Sequence of chain 1.A:
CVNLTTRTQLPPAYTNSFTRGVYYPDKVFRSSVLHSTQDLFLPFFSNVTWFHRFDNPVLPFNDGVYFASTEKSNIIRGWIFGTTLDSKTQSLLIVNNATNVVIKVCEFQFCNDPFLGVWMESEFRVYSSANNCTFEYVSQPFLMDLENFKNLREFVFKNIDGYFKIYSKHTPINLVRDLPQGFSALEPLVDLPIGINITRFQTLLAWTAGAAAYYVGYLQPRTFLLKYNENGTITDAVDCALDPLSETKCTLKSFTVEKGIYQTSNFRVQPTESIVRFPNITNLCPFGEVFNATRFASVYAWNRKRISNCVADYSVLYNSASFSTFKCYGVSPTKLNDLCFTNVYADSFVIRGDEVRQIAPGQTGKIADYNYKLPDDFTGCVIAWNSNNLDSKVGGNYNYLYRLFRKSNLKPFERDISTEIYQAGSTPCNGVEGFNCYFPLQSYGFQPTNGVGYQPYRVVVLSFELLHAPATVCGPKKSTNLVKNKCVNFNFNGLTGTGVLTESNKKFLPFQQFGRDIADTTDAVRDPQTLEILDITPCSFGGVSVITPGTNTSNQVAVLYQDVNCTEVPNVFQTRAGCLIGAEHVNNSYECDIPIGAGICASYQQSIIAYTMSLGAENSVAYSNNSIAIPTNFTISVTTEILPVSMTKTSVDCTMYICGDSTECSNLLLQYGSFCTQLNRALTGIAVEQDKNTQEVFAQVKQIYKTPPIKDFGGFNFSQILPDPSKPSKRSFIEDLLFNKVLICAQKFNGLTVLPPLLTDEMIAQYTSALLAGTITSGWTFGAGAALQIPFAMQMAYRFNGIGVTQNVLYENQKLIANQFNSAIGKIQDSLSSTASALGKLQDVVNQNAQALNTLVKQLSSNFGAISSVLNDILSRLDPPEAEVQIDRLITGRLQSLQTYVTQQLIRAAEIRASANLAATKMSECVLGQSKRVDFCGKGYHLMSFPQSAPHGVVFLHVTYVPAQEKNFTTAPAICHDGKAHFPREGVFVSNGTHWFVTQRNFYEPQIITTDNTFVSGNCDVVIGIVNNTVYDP

This protein binds this small molecule.
Small molecule (SMILES): CC(=O)N[C@@H]1[C@@H](O)[C@H](O)[C@@H](CO)O[C@H]1O

Binding-site contacts:
Ligand atom O5 contacts residue ASN80 of chain 1.A at 2.4 Å (h-bond).
Ligand atom C8 contacts residue ASN80 of chain 1.A at 3.8 Å.
Ligand atom O5 contacts residue TYR47 of chain 1.A at 4.5 Å.
Ligand atom N2 contacts residue TYR47 of chain 1.A at 3.7 Å.
Ligand atom C4 contacts residue ASN80 of chain 1.A at 4.3 Å.
Ligand atom O7 contacts residue ASN80 of chain 1.A at 3.1 Å (h-bond).
Ligand atom C3 contacts residue ASN80 of chain 1.A at 3.9 Å.
Ligand atom C5 contacts residue ASN80 of chain 1.A at 3.8 Å.
Ligand atom C7 contacts residue ASN80 of chain 1.A at 3.2 Å.
Ligand atom C2 contacts residue TYR47 of chain 1.A at 4.4 Å (hydrophobic).
Ligand atom N2 contacts residue ASN80 of chain 1.A at 3.0 Å (h-bond).
Ligand atom C3 contacts residue TYR47 of chain 1.A at 4.4 Å (hydrophobic).
Ligand atom C5 contacts residue TYR47 of chain 1.A at 4.4 Å (hydrophobic).
Ligand atom C8 contacts residue THR48 of chain 1.A at 3.7 Å.
Ligand atom C7 contacts residue TYR47 of chain 1.A at 4.5 Å (hydrophobic).
Ligand atom C1 contacts residue TYR47 of chain 1.A at 3.8 Å (hydrophobic).
Ligand atom C2 contacts residue ASN80 of chain 1.A at 2.5 Å.
Ligand atom C1 contacts residue ASN80 of chain 1.A at 1.5 Å.